Binding-site contacts:
Ligand atom C2 contacts residue ASN719 of chain 1.D at 2.4 Å.
Ligand atom C4 contacts residue ASN719 of chain 1.D at 4.2 Å.
Ligand atom C3 contacts residue ASN719 of chain 1.D at 3.8 Å.
Ligand atom C7 contacts residue LYS516 of chain 1.D at 4.2 Å.
Ligand atom N2 contacts residue ASN719 of chain 1.D at 2.9 Å (h-bond).
Ligand atom C8 contacts residue ASN719 of chain 1.D at 4.3 Å.
Ligand atom C8 contacts residue PRO718 of chain 1.D at 4.0 Å (hydrophobic).
Ligand atom C1 contacts residue ASN719 of chain 1.D at 1.4 Å.
Ligand atom C8 contacts residue GLN742 of chain 1.D at 4.3 Å.
Ligand atom C8 contacts residue ARG743 of chain 1.D at 4.4 Å.
Ligand atom N2 contacts residue PRO718 of chain 1.D at 4.3 Å.
Ligand atom C8 contacts residue VAL717 of chain 1.D at 3.7 Å (hydrophobic).
Ligand atom C7 contacts residue ASN719 of chain 1.D at 3.2 Å.
Ligand atom O7 contacts residue LYS516 of chain 1.D at 3.2 Å (salt-bridge).
Ligand atom O5 contacts residue ASN719 of chain 1.D at 2.4 Å (h-bond).
Ligand atom C5 contacts residue ASN719 of chain 1.D at 3.7 Å.
Ligand atom O7 contacts residue ASN719 of chain 1.D at 3.1 Å (h-bond).
Ligand atom C7 contacts residue PRO718 of chain 1.D at 4.5 Å (hydrophobic).

The protein below binds the small molecule below.
Small molecule (SMILES): CC(=O)N[C@H]1[C@H](O[C@H]2[C@H](O)[C@@H](NC(C)=O)CO[C@@H]2CO)O[C@H](CO)[C@@H](O)[C@@H]1O

Sequence of chain 1.D:
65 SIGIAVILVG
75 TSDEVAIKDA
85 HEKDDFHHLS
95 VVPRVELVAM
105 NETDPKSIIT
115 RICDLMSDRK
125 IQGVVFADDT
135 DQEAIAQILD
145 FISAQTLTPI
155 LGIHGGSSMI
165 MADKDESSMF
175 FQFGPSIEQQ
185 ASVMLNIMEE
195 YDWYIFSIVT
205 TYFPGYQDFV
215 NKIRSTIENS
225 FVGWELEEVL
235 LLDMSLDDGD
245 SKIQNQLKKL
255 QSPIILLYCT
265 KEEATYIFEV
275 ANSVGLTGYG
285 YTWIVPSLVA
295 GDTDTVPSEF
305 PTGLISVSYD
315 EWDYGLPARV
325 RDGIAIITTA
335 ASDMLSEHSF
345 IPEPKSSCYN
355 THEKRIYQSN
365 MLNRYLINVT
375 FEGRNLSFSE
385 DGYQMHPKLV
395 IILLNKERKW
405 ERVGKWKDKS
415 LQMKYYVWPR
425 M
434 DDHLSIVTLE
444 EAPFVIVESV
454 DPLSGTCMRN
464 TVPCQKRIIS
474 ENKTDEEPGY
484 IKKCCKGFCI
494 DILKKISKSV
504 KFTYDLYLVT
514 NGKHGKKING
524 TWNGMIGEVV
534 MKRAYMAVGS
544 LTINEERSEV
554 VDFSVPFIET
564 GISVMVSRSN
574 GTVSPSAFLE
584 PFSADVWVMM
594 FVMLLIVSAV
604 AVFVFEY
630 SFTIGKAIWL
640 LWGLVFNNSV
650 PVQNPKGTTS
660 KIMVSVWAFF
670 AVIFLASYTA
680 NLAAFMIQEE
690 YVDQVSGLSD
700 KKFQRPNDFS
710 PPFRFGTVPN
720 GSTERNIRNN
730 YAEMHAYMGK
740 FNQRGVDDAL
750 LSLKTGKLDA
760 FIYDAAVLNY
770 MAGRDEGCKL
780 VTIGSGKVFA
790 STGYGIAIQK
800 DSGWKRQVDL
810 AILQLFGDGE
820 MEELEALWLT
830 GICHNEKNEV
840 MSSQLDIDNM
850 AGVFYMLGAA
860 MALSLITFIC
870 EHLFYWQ